Binding-site contacts:
Ligand atom C5 contacts residue ASN146 of chain 1.B at 4.1 Å.
Ligand atom N2 contacts residue ASN147 of chain 1.B at 2.9 Å (h-bond).
Ligand atom C3 contacts residue ASN147 of chain 1.B at 3.8 Å.
Ligand atom O7 contacts residue ASN147 of chain 1.B at 3.3 Å.
Ligand atom C5 contacts residue ASN147 of chain 1.B at 3.7 Å.
Ligand atom C4 contacts residue ASN147 of chain 1.B at 4.3 Å.
Ligand atom C6 contacts residue ASN146 of chain 1.B at 3.8 Å.
Ligand atom C1 contacts residue ASN147 of chain 1.B at 1.4 Å.
Ligand atom C1 contacts residue ASN146 of chain 1.B at 3.9 Å.
Ligand atom C8 contacts residue ASN147 of chain 1.B at 4.4 Å.
Ligand atom C2 contacts residue ASN147 of chain 1.B at 2.5 Å.
Ligand atom O5 contacts residue ASN146 of chain 1.B at 3.3 Å.
Ligand atom C7 contacts residue ASN147 of chain 1.B at 3.3 Å.
Ligand atom O5 contacts residue ASN147 of chain 1.B at 2.4 Å (h-bond).
Ligand atom O6 contacts residue ASN146 of chain 1.B at 3.9 Å.

The protein below binds the small molecule below.
Small molecule (SMILES): CC(=O)N[C@@H]1[C@@H](O)[C@H](O)[C@@H](CO)O[C@H]1O

Sequence of chain 1.B:
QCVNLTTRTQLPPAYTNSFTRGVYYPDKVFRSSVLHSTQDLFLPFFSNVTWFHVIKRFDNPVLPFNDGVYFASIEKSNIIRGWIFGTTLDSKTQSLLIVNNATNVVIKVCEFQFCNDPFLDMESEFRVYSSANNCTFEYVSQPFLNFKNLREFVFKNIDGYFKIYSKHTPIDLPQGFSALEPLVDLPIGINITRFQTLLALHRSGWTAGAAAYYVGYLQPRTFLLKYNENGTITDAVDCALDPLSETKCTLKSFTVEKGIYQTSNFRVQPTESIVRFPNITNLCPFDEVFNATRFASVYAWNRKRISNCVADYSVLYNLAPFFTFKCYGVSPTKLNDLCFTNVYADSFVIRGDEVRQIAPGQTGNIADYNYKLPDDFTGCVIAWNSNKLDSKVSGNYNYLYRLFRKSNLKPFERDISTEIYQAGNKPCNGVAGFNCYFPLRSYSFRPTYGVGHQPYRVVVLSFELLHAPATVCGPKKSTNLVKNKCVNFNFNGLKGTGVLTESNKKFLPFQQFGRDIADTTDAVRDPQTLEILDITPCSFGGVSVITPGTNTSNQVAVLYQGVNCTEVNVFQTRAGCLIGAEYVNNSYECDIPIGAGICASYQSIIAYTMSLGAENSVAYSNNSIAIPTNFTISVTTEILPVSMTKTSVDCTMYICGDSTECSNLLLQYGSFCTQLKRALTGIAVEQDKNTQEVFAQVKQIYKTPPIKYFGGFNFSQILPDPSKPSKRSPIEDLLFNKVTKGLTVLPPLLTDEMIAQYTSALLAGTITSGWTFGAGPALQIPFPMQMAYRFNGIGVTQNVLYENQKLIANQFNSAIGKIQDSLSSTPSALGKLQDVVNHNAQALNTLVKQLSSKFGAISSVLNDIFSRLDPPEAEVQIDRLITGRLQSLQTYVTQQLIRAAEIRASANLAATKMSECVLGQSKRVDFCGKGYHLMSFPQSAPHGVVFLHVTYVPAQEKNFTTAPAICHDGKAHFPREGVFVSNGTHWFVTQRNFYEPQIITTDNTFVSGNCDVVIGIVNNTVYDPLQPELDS